The small molecule below binds the protein below.
Small molecule (SMILES): CC(=O)N[C@@H]1[C@@H](O)[C@H](O)[C@@H](CO)O[C@H]1O

Sequence of chain 1.A:
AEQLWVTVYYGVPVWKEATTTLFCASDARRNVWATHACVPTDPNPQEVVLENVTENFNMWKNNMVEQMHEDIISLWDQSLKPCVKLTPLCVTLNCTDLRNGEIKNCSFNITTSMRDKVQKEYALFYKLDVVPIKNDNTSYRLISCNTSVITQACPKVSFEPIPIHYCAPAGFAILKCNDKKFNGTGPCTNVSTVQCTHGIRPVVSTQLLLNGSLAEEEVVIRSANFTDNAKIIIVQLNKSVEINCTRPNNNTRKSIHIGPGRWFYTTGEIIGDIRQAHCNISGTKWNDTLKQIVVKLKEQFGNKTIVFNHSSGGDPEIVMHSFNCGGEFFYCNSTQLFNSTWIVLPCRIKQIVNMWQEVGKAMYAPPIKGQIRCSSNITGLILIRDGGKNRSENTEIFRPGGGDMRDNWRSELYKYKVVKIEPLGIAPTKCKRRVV

Binding-site contacts:
Ligand atom C4 contacts residue ASN135 of chain 1.A at 4.2 Å.
Ligand atom C1 contacts residue ASN135 of chain 1.A at 1.4 Å.
Ligand atom C7 contacts residue ASN197 of chain 1.A at 4.0 Å.
Ligand atom C8 contacts residue ASN197 of chain 1.A at 3.5 Å.
Ligand atom C3 contacts residue ASN135 of chain 1.A at 3.7 Å.
Ligand atom C5 contacts residue ASN135 of chain 1.A at 3.7 Å.
Ligand atom C8 contacts residue ASP196 of chain 1.A at 3.5 Å.
Ligand atom O7 contacts residue ASN135 of chain 1.A at 3.8 Å.
Ligand atom C7 contacts residue ASN135 of chain 1.A at 3.3 Å.
Ligand atom C2 contacts residue ASN135 of chain 1.A at 2.4 Å.
Ligand atom O5 contacts residue ASN135 of chain 1.A at 2.4 Å (h-bond).
Ligand atom N2 contacts residue ASN135 of chain 1.A at 2.8 Å (h-bond).
Ligand atom C8 contacts residue ASN135 of chain 1.A at 3.7 Å.
Ligand atom N2 contacts residue ASN197 of chain 1.A at 3.4 Å (h-bond).